Sequence of chain 2.A:
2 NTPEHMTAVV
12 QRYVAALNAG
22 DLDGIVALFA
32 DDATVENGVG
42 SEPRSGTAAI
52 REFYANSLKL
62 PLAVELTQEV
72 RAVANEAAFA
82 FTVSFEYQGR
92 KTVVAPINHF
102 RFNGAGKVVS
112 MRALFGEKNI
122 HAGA

Binding-site contacts:
Ligand atom C11 contacts residue LEU63 of chain 2.A at 4.2 Å (hydrophobic).
Ligand atom C4 contacts residue ASN38 of chain 2.A at 3.3 Å.
Ligand atom C19 contacts residue SER58 of chain 2.A at 3.7 Å.
Ligand atom C17 contacts residue PHE86 of chain 2.A at 3.7 Å (hydrophobic).
Ligand atom C6 contacts residue PHE116 of chain 2.A at 3.5 Å (hydrophobic).
Ligand atom C1 contacts residue VAL84 of chain 2.A at 3.9 Å (hydrophobic).
Ligand atom C14 contacts residue PHE86 of chain 2.A at 4.3 Å (hydrophobic).
Ligand atom C4 contacts residue PRO97 of chain 2.A at 4.3 Å (hydrophobic).
Ligand atom C3 contacts residue ASN38 of chain 2.A at 3.5 Å.
Ligand atom C6 contacts residue VAL95 of chain 2.A at 4.3 Å (hydrophobic).
Ligand atom C1 contacts residue LEU63 of chain 2.A at 4.2 Å (hydrophobic).
Ligand atom C3 contacts residue ASN99 of chain 2.A at 4.0 Å.
Ligand atom C4 contacts residue ALA114 of chain 2.A at 4.3 Å (hydrophobic).
Ligand atom C19 contacts residue ASN38 of chain 2.A at 3.5 Å.
Ligand atom C6 contacts residue PRO97 of chain 2.A at 3.8 Å (hydrophobic).
Ligand atom C11 contacts residue SER58 of chain 2.A at 4.0 Å.
Ligand atom C12 contacts residue SER58 of chain 2.A at 3.9 Å.
Ligand atom C5 contacts residue VAL84 of chain 2.A at 4.3 Å (hydrophobic).
Ligand atom C2 contacts residue TYR14 of chain 2.A at 4.0 Å (hydrophobic).
Ligand atom C3 contacts residue PHE82 of chain 2.A at 4.1 Å (hydrophobic).
Ligand atom O1 contacts residue PHE82 of chain 2.A at 3.9 Å.
Ligand atom C10 contacts residue ASN38 of chain 2.A at 4.4 Å.
Ligand atom C5 contacts residue ASN38 of chain 2.A at 3.8 Å.
Ligand atom C3 contacts residue TYR14 of chain 2.A at 3.7 Å (hydrophobic).
Ligand atom C9 contacts residue VAL84 of chain 2.A at 4.2 Å (hydrophobic).
Ligand atom O1 contacts residue TYR14 of chain 2.A at 2.7 Å (h-bond).
Ligand atom C16 contacts residue PHE86 of chain 2.A at 3.7 Å (hydrophobic).
Ligand atom C2 contacts residue LEU18 of chain 2.A at 4.2 Å (hydrophobic).
Ligand atom O1 contacts residue ASN99 of chain 2.A at 3.0 Å (h-bond).
Ligand atom O1 contacts residue ASN38 of chain 2.A at 3.7 Å.
Ligand atom O2 contacts residue PHE86 of chain 2.A at 3.7 Å.
Ligand atom C4 contacts residue PHE82 of chain 2.A at 3.9 Å (hydrophobic).
Ligand atom O1 contacts residue MET112 of chain 2.A at 3.7 Å.
Ligand atom C7 contacts residue VAL95 of chain 2.A at 3.6 Å (hydrophobic).
Ligand atom C2 contacts residue ASN38 of chain 2.A at 4.1 Å.
Ligand atom C7 contacts residue PHE116 of chain 2.A at 3.9 Å (hydrophobic).
Ligand atom C6 contacts residue ASN38 of chain 2.A at 4.0 Å.
Ligand atom C15 contacts residue VAL95 of chain 2.A at 4.1 Å (hydrophobic).
Ligand atom C15 contacts residue PHE116 of chain 2.A at 4.3 Å (hydrophobic).
Ligand atom C14 contacts residue VAL95 of chain 2.A at 4.3 Å (hydrophobic).

This protein binds this small molecule.
Small molecule (SMILES): C[C@]12CCC(=O)C=C1CC[C@@H]1[C@@H]2CC[C@]2(C)C(=O)CC[C@@H]12